Binding-site contacts:
Ligand atom C4 contacts residue ASN154 of chain 1.E at 4.2 Å.
Ligand atom C5 contacts residue ASN154 of chain 1.E at 3.6 Å.
Ligand atom O5 contacts residue SER157 of chain 1.E at 3.9 Å.
Ligand atom O7 contacts residue ASN154 of chain 1.E at 4.0 Å.
Ligand atom C2 contacts residue ASN154 of chain 1.E at 2.5 Å.
Ligand atom C8 contacts residue ASN154 of chain 1.E at 4.0 Å.
Ligand atom O5 contacts residue ASN154 of chain 1.E at 2.4 Å (h-bond).
Ligand atom C1 contacts residue SER156 of chain 1.E at 4.5 Å.
Ligand atom C1 contacts residue SER157 of chain 1.E at 4.2 Å.
Ligand atom C7 contacts residue ASN154 of chain 1.E at 3.6 Å.
Ligand atom C3 contacts residue ASN154 of chain 1.E at 3.8 Å.
Ligand atom C1 contacts residue ASN154 of chain 1.E at 1.4 Å.
Ligand atom N2 contacts residue ASN154 of chain 1.E at 2.9 Å (h-bond).

A protein and the small-molecule ligand that binds it are described below.
Small molecule (SMILES): CC(=O)N[C@@H]1[C@@H](O)[C@H](O)[C@@H](CO)O[C@H]1O

Sequence of chain 1.E:
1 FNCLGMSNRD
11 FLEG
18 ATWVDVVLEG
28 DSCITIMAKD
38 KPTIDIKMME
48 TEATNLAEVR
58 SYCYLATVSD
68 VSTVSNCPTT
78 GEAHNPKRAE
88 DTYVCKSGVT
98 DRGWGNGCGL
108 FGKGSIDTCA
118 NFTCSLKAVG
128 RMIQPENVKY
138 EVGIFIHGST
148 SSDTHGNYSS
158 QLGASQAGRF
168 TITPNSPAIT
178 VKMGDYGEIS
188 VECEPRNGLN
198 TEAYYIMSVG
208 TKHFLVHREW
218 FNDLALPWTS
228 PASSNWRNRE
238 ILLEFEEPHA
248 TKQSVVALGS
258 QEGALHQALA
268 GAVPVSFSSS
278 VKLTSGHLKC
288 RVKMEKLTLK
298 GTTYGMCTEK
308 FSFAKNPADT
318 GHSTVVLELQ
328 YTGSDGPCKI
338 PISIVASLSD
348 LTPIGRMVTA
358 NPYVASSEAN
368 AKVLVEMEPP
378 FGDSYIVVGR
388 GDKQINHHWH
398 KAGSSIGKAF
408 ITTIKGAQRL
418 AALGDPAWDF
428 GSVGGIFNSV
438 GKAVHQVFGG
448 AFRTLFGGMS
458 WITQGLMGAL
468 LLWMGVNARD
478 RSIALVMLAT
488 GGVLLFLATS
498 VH